A small-molecule ligand and the protein it binds are described below.
Small molecule (SMILES): CC(C)C[C@H](NC(=O)[C@@H](N)CCC(=O)O)C(=O)N[C@@H](Cc1ccccc1)C(=O)N[C@@H](COP(=O)(O)O)C(=O)N[C@@H](C)C(=O)N1CCC[C@H]1C=O

Binding-site contacts:
Ligand atom CA contacts residue FMT1 of chain 1.EA at 3.6 Å.
Ligand atom N contacts residue FMT1 of chain 1.EA at 3.3 Å (h-bond).
Ligand atom CD contacts residue ILE225 of chain 1.S at 3.6 Å (hydrophobic).
Ligand atom O2P contacts residue FMT1 of chain 1.DA at 3.1 Å.
Ligand atom CA contacts residue ASN181 of chain 1.S at 3.7 Å.
Ligand atom O contacts residue LEU235 of chain 1.S at 3.1 Å.
Ligand atom N contacts residue ASN232 of chain 1.S at 3.2 Å (h-bond).
Ligand atom CB contacts residue GLY177 of chain 1.S at 3.7 Å.
Ligand atom CB contacts residue FMT1 of chain 1.EA at 3.2 Å.
Ligand atom O2P contacts residue ARG135 of chain 1.S at 3.0 Å (salt-bridge).
Ligand atom CA contacts residue FMT1 of chain 1.EA at 3.6 Å.
Ligand atom O2P contacts residue FMT1 of chain 1.EA at 3.4 Å.
Ligand atom O1P contacts residue TYR136 of chain 1.S at 2.6 Å (h-bond).
Ligand atom O contacts residue FMT1 of chain 1.DA at 3.7 Å.
Ligand atom CD2 contacts residue TRP236 of chain 1.S at 3.2 Å (hydrophobic).
Ligand atom CB contacts residue ASN181 of chain 1.S at 3.3 Å.
Ligand atom O contacts residue ASN232 of chain 1.S at 2.9 Å (h-bond).
Ligand atom O2P contacts residue ARG62 of chain 1.S at 3.3 Å (salt-bridge).
Ligand atom P contacts residue ARG62 of chain 1.S at 3.4 Å.
Ligand atom O contacts residue LYS55 of chain 1.S at 3.7 Å.
Ligand atom N contacts residue ASN181 of chain 1.S at 2.8 Å (h-bond).
Ligand atom O3P contacts residue TYR136 of chain 1.S at 3.4 Å (h-bond).
Ligand atom CB contacts residue ASN181 of chain 1.S at 3.4 Å.
Ligand atom O contacts residue FMT1 of chain 1.EA at 2.7 Å (h-bond).
Ligand atom O contacts residue VAL184 of chain 1.S at 3.7 Å.
Ligand atom N contacts residue LEU180 of chain 1.S at 3.5 Å.
Ligand atom CA contacts residue LEU180 of chain 1.S at 3.7 Å (hydrophobic).
Ligand atom C contacts residue FMT1 of chain 1.EA at 2.9 Å.
Ligand atom CG contacts residue GLU188 of chain 1.S at 3.7 Å.
Ligand atom O1P contacts residue ARG135 of chain 1.S at 2.7 Å (salt-bridge).
Ligand atom O3P contacts residue ARG62 of chain 1.S at 2.3 Å (salt-bridge).
Ligand atom O contacts residue LEU180 of chain 1.S at 3.5 Å.
Ligand atom C contacts residue ASN181 of chain 1.S at 3.6 Å.
Ligand atom P contacts residue TYR136 of chain 1.S at 3.5 Å.
Ligand atom C contacts residue FMT1 of chain 1.EA at 3.6 Å.
Ligand atom CD1 contacts residue TYR187 of chain 1.S at 3.7 Å (hydrophobic).
Ligand atom CA contacts residue ASN181 of chain 1.S at 3.5 Å.
Ligand atom C contacts residue LEU180 of chain 1.S at 3.4 Å (hydrophobic).
Ligand atom N contacts residue FMT1 of chain 1.EA at 3.7 Å.
Ligand atom CD1 contacts residue GLU188 of chain 1.S at 3.3 Å.

Sequence of chain 1.S:
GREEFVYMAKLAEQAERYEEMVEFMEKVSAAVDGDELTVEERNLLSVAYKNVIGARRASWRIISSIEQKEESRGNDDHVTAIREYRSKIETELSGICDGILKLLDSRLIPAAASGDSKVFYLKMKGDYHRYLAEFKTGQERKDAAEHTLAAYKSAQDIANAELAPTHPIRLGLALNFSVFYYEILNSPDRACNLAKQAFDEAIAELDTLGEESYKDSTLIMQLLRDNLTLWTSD